This small molecule binds to this protein.
Small molecule (SMILES): OC[C@H]1O[C@H](O)[C@H](F)[C@@H](O)[C@@H]1O

Sequence of chain 1.A:
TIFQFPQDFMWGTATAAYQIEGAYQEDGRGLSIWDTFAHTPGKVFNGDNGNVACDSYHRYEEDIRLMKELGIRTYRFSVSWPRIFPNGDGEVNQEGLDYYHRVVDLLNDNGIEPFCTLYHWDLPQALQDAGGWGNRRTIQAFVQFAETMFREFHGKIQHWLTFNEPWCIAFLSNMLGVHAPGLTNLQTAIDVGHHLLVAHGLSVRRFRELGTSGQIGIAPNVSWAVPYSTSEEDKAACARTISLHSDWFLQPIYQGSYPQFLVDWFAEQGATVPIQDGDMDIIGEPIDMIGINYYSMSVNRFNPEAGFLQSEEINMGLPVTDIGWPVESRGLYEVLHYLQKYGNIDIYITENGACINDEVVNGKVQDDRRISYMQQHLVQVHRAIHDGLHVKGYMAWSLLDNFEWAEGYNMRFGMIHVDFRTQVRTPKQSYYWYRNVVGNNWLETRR

Binding-site contacts:
Ligand atom C3 contacts residue HIS120 of chain 1.A at 4.0 Å.
Ligand atom O4 contacts residue GLU404 of chain 1.A at 2.8 Å (salt-bridge).
Ligand atom O3 contacts residue GLU351 of chain 1.A at 4.1 Å.
Ligand atom O3 contacts residue TRP121 of chain 1.A at 4.0 Å.
Ligand atom O5 contacts residue GLU351 of chain 1.A at 2.5 Å (salt-bridge).
Ligand atom C2 contacts residue HIS120 of chain 1.A at 4.1 Å.
Ligand atom C5 contacts residue TYR295 of chain 1.A at 3.0 Å (hydrophobic).
Ligand atom C2 contacts residue GLU351 of chain 1.A at 2.3 Å.
Ligand atom O6 contacts residue TRP325 of chain 1.A at 3.5 Å.
Ligand atom F2 contacts residue GLU165 of chain 1.A at 3.3 Å.
Ligand atom O3 contacts residue HIS120 of chain 1.A at 3.1 Å.
Ligand atom F2 contacts residue HIS120 of chain 1.A at 3.2 Å.
Ligand atom F2 contacts residue ASN164 of chain 1.A at 2.9 Å.
Ligand atom C1 contacts residue TYR295 of chain 1.A at 3.4 Å (hydrophobic).
Ligand atom C4 contacts residue TRP405 of chain 1.A at 3.7 Å (hydrophobic).
Ligand atom O5 contacts residue TYR295 of chain 1.A at 2.9 Å.
Ligand atom C3 contacts residue TRP397 of chain 1.A at 3.9 Å (hydrophobic).
Ligand atom O4 contacts residue TRP397 of chain 1.A at 3.4 Å.
Ligand atom C1 contacts residue GLU351 of chain 1.A at 1.4 Å.
Ligand atom O3 contacts residue GLN19 of chain 1.A at 2.8 Å (h-bond).
Ligand atom C4 contacts residue GLU404 of chain 1.A at 3.8 Å.
Ligand atom C2 contacts residue ASN164 of chain 1.A at 4.2 Å.
Ligand atom O4 contacts residue GLN19 of chain 1.A at 3.1 Å (h-bond).
Ligand atom C5 contacts residue TRP397 of chain 1.A at 4.0 Å (hydrophobic).
Ligand atom F2 contacts residue GLU351 of chain 1.A at 2.7 Å.
Ligand atom C6 contacts residue GLU404 of chain 1.A at 3.4 Å.
Ligand atom C2 contacts residue GLU165 of chain 1.A at 3.3 Å.
Ligand atom C6 contacts residue TRP325 of chain 1.A at 3.9 Å (hydrophobic).
Ligand atom C3 contacts residue GLU351 of chain 1.A at 2.9 Å.
Ligand atom C6 contacts residue TYR295 of chain 1.A at 3.4 Å (hydrophobic).
Ligand atom O3 contacts residue TRP405 of chain 1.A at 2.8 Å (h-bond).
Ligand atom C3 contacts residue TRP405 of chain 1.A at 3.8 Å (hydrophobic).
Ligand atom C1 contacts residue GLU165 of chain 1.A at 3.3 Å.
Ligand atom O6 contacts residue GLU404 of chain 1.A at 2.7 Å (salt-bridge).
Ligand atom O5 contacts residue GLU165 of chain 1.A at 4.0 Å.
Ligand atom C4 contacts residue GLU351 of chain 1.A at 3.6 Å.
Ligand atom C5 contacts residue GLU351 of chain 1.A at 3.0 Å.
Ligand atom C6 contacts residue PHE413 of chain 1.A at 4.0 Å (hydrophobic).
Ligand atom C3 contacts residue GLN19 of chain 1.A at 3.8 Å.
Ligand atom O4 contacts residue TRP405 of chain 1.A at 3.5 Å (h-bond).